The protein below binds the small molecule below.
Small molecule (SMILES): CC(=O)N[C@H]1[C@H](O[C@H]2[C@H](O)[C@@H](NC(C)=O)CO[C@@H]2CO)O[C@H](CO)[C@@H](O[C@@H]2O[C@H](CO)[C@@H](O)[C@H](O)[C@@H]2O)[C@@H]1O

Binding-site contacts:
Ligand atom C8 contacts residue GLY75 of chain 15.F at 2.5 Å.
Ligand atom C1 contacts residue GLY75 of chain 15.F at 3.9 Å.
Ligand atom C7 contacts residue GLY75 of chain 15.F at 2.9 Å.
Ligand atom O7 contacts residue ASN96 of chain 15.F at 3.4 Å (h-bond).
Ligand atom C3 contacts residue GLY75 of chain 15.F at 4.4 Å.
Ligand atom C8 contacts residue LYS76 of chain 15.F at 4.0 Å.
Ligand atom N2 contacts residue ASN96 of chain 15.F at 3.1 Å (h-bond).
Ligand atom C2 contacts residue ASN96 of chain 15.F at 2.6 Å.
Ligand atom C2 contacts residue GLY75 of chain 15.F at 3.8 Å.
Ligand atom C5 contacts residue ASN96 of chain 15.F at 3.5 Å.
Ligand atom O7 contacts residue NAG1 of chain 15.K at 3.4 Å.
Ligand atom C7 contacts residue NAG1 of chain 15.K at 4.3 Å.
Ligand atom O5 contacts residue ASN96 of chain 15.F at 2.2 Å (h-bond).
Ligand atom C4 contacts residue ASN96 of chain 15.F at 4.2 Å.
Ligand atom N2 contacts residue GLY75 of chain 15.F at 2.6 Å (h-bond).
Ligand atom C3 contacts residue ASN96 of chain 15.F at 3.8 Å.
Ligand atom C8 contacts residue NAG1 of chain 15.K at 4.3 Å.
Ligand atom C7 contacts residue ASN96 of chain 15.F at 3.5 Å.
Ligand atom C1 contacts residue ASN96 of chain 15.F at 1.4 Å.
Ligand atom O7 contacts residue ASN77 of chain 15.F at 3.4 Å (h-bond).
Ligand atom O7 contacts residue GLY75 of chain 15.F at 4.0 Å.
Ligand atom C7 contacts residue ASN77 of chain 15.F at 3.8 Å.
Ligand atom C8 contacts residue ASN77 of chain 15.F at 3.7 Å.

Sequence of chain 15.F:
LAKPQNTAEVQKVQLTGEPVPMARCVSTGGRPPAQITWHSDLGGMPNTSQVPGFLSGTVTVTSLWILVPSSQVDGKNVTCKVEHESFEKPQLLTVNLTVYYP